Sequence of chain 1.A:
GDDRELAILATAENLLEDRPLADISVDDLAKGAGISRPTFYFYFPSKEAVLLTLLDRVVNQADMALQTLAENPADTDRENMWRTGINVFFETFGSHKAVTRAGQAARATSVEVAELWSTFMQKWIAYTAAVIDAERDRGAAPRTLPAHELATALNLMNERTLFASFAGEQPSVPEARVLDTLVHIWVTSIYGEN

Binding-site contacts:
Ligand atom C18 contacts residue PHE130 of chain 1.A at 3.7 Å (hydrophobic).
Ligand atom C14 contacts residue THR169 of chain 1.A at 3.4 Å.
Ligand atom N7 contacts residue ASN196 of chain 1.A at 3.3 Å (h-bond).
Ligand atom O23 contacts residue THR169 of chain 1.A at 3.5 Å (h-bond).
Ligand atom C1 contacts residue ILE127 of chain 1.A at 3.8 Å (hydrophobic).
Ligand atom C18 contacts residue ASN196 of chain 1.A at 3.4 Å.
Ligand atom C8 contacts residue ASN196 of chain 1.A at 3.2 Å.
Ligand atom C18 contacts residue TRP165 of chain 1.A at 3.9 Å (hydrophobic).
Ligand atom C27 contacts residue GLY126 of chain 1.A at 3.6 Å.
Ligand atom N24 contacts residue VAL172 of chain 1.A at 3.8 Å.
Ligand atom S33 contacts residue TYR168 of chain 1.A at 3.7 Å.
Ligand atom C4 contacts residue ILE127 of chain 1.A at 3.9 Å (hydrophobic).
Ligand atom N37 contacts residue GLU200 of chain 1.A at 3.4 Å (salt-bridge).
Ligand atom C22 contacts residue TRP123 of chain 1.A at 3.9 Å (hydrophobic).
Ligand atom C8 contacts residue PHE130 of chain 1.A at 3.6 Å (hydrophobic).
Ligand atom O17 contacts residue PHE130 of chain 1.A at 3.8 Å.
Ligand atom N24 contacts residue TRP123 of chain 1.A at 3.8 Å.
Ligand atom C31 contacts residue MET122 of chain 1.A at 3.7 Å (hydrophobic).
Ligand atom C4 contacts residue ASN199 of chain 1.A at 3.7 Å.
Ligand atom C16 contacts residue ASN199 of chain 1.A at 3.8 Å.
Ligand atom C22 contacts residue THR169 of chain 1.A at 3.9 Å.
Ligand atom N34 contacts residue PHE130 of chain 1.A at 3.3 Å.
Ligand atom C29 contacts residue MET122 of chain 1.A at 3.2 Å (hydrophobic).
Ligand atom N7 contacts residue PHE130 of chain 1.A at 3.6 Å.
Ligand atom C25 contacts residue LEU107 of chain 1.A at 3.9 Å (hydrophobic).
Ligand atom N21 contacts residue LEU107 of chain 1.A at 3.9 Å.
Ligand atom C16 contacts residue PHE130 of chain 1.A at 3.5 Å (hydrophobic).
Ligand atom C11 contacts residue PHE130 of chain 1.A at 3.8 Å (hydrophobic).
Ligand atom O23 contacts residue TYR168 of chain 1.A at 3.6 Å.
Ligand atom N37 contacts residue ASN199 of chain 1.A at 3.6 Å.
Ligand atom O17 contacts residue ASN199 of chain 1.A at 3.0 Å (h-bond).
Ligand atom N37 contacts residue ASN196 of chain 1.A at 3.7 Å.
Ligand atom C27 contacts residue MET122 of chain 1.A at 3.3 Å (hydrophobic).
Ligand atom C16 contacts residue ASN196 of chain 1.A at 3.3 Å.
Ligand atom C11 contacts residue THR169 of chain 1.A at 3.7 Å.
Ligand atom C4 contacts residue TRP227 of chain 1.A at 3.6 Å (hydrophobic).
Ligand atom N21 contacts residue GLY126 of chain 1.A at 3.8 Å.
Ligand atom N24 contacts residue TYR168 of chain 1.A at 3.4 Å.
Ligand atom C1 contacts residue GLY126 of chain 1.A at 3.8 Å.
Ligand atom O23 contacts residue TRP123 of chain 1.A at 3.8 Å.

The protein below binds the small molecule below.
Small molecule (SMILES): [N-]=[N+]=NCC(=O)N1CCC(c2nc(-c3cccs3)no2)CC1